A small-molecule ligand and the protein it binds are described below.
Small molecule (SMILES): NC(=O)CN(CC(=O)O)CC(=O)O

Binding-site contacts:
Ligand atom O2 contacts residue GLY875 of chain 1.A at 3.7 Å.
Ligand atom N1 contacts residue ASN894 of chain 1.A at 4.4 Å.
Ligand atom C4 contacts residue ASN878 of chain 1.A at 4.3 Å.
Ligand atom O1 contacts residue THR877 of chain 1.A at 3.3 Å.
Ligand atom O1 contacts residue GLY875 of chain 1.A at 4.2 Å.
Ligand atom O4 contacts residue ASN894 of chain 1.A at 4.0 Å.
Ligand atom O1 contacts residue PHE876 of chain 1.A at 4.2 Å.
Ligand atom C6 contacts residue ASN894 of chain 1.A at 3.3 Å.
Ligand atom O1 contacts residue ASN878 of chain 1.A at 2.9 Å (h-bond).
Ligand atom O2 contacts residue THR877 of chain 1.A at 4.0 Å.
Ligand atom C2 contacts residue ASN878 of chain 1.A at 4.0 Å.
Ligand atom O5 contacts residue SER879 of chain 1.A at 3.0 Å (h-bond).
Ligand atom O5 contacts residue ASN894 of chain 1.A at 3.5 Å (h-bond).
Ligand atom N2 contacts residue ASN894 of chain 1.A at 3.4 Å (h-bond).
Ligand atom C2 contacts residue THR877 of chain 1.A at 3.8 Å.
Ligand atom C2 contacts residue GLY875 of chain 1.A at 3.6 Å.
Ligand atom C1 contacts residue GLY875 of chain 1.A at 3.5 Å.
Ligand atom N2 contacts residue SER879 of chain 1.A at 2.5 Å (h-bond).
Ligand atom C5 contacts residue ASN894 of chain 1.A at 4.0 Å.
Ligand atom N1 contacts residue ASN878 of chain 1.A at 4.3 Å.
Ligand atom N2 contacts residue PHE876 of chain 1.A at 3.5 Å.
Ligand atom N2 contacts residue LEU895 of chain 1.A at 4.3 Å.
Ligand atom O5 contacts residue ASN878 of chain 1.A at 3.3 Å (h-bond).
Ligand atom O3 contacts residue ASN894 of chain 1.A at 3.2 Å (h-bond).
Ligand atom O5 contacts residue PHE876 of chain 1.A at 3.3 Å.
Ligand atom O5 contacts residue THR877 of chain 1.A at 3.7 Å.
Ligand atom C6 contacts residue SER879 of chain 1.A at 3.2 Å.
Ligand atom C6 contacts residue PHE876 of chain 1.A at 3.9 Å (hydrophobic).
Ligand atom O3 contacts residue ASN878 of chain 1.A at 3.1 Å.
Ligand atom C1 contacts residue THR877 of chain 1.A at 4.4 Å.
Ligand atom C4 contacts residue ASN894 of chain 1.A at 4.0 Å.

Sequence of chain 1.A:
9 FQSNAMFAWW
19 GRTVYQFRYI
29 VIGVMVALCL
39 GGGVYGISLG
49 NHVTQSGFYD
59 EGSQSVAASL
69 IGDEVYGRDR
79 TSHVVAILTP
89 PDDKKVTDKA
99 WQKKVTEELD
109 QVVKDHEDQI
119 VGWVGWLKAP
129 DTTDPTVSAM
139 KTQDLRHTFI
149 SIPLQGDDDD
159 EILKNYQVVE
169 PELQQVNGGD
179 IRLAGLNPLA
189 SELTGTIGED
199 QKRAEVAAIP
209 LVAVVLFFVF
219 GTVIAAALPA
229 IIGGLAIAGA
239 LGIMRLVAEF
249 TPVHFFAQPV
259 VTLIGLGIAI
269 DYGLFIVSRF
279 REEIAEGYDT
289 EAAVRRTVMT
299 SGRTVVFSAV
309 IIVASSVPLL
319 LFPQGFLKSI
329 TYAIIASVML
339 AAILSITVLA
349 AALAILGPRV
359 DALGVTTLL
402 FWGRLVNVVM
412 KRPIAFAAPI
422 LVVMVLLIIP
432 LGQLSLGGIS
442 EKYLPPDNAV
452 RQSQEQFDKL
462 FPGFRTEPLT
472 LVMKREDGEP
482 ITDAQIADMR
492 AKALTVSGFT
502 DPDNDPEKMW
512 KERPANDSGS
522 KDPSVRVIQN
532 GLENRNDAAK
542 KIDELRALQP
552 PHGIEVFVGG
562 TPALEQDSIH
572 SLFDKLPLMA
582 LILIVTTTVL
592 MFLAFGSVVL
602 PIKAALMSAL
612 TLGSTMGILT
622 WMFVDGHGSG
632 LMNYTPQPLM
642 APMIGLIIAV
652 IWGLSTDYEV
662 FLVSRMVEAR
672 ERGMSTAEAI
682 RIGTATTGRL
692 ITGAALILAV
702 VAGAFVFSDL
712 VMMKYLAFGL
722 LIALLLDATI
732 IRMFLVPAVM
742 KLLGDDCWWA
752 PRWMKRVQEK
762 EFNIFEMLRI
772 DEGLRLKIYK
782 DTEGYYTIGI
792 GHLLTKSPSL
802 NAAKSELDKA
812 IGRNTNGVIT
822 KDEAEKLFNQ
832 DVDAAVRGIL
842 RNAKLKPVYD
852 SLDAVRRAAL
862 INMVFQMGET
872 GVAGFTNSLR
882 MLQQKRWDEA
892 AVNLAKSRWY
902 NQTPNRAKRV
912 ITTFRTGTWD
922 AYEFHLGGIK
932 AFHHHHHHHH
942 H